This small molecule binds to this protein.
Small molecule (SMILES): OC[C@H]1O[C@H](O)[C@H](O)[C@@H](O)[C@H]1O

Sequence of chain 1.C:
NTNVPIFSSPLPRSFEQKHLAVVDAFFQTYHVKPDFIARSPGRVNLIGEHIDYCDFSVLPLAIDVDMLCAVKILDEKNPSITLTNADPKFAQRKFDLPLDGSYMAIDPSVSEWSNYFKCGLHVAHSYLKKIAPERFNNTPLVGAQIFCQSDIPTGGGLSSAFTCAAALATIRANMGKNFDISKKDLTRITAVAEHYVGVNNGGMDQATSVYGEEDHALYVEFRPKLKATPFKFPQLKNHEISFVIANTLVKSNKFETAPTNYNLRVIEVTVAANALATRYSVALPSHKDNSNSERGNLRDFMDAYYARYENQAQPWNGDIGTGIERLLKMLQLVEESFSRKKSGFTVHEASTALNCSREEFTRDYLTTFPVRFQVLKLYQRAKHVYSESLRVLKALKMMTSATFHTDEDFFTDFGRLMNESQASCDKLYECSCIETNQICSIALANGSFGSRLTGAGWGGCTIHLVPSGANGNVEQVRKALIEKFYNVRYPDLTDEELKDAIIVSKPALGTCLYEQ

Binding-site contacts:
Ligand atom O5 contacts residue ALA460 of chain 1.C at 3.4 Å (h-bond).
Ligand atom O1 contacts residue MG1 of chain 1.G at 4.1 Å.
Ligand atom O5 contacts residue GLY459 of chain 1.C at 3.8 Å.
Ligand atom C6 contacts residue GLY459 of chain 1.C at 3.8 Å.
Ligand atom C4 contacts residue ASP56 of chain 1.C at 3.3 Å.
Ligand atom O6 contacts residue HIS54 of chain 1.C at 2.7 Å (h-bond).
Ligand atom O1 contacts residue ATP1 of chain 1.I at 2.5 Å (h-bond).
Ligand atom O4 contacts residue TYR266 of chain 1.C at 2.6 Å (h-bond).
Ligand atom C1 contacts residue ALA460 of chain 1.C at 4.0 Å (hydrophobic).
Ligand atom C2 contacts residue TYR266 of chain 1.C at 3.2 Å (hydrophobic).
Ligand atom O5 contacts residue TYR266 of chain 1.C at 3.7 Å.
Ligand atom O2 contacts residue ASN205 of chain 1.C at 3.2 Å (h-bond).
Ligand atom C2 contacts residue ASN205 of chain 1.C at 3.6 Å.
Ligand atom O6 contacts residue GLU53 of chain 1.C at 2.5 Å (salt-bridge).
Ligand atom C3 contacts residue ASP56 of chain 1.C at 3.3 Å.
Ligand atom C2 contacts residue ASP209 of chain 1.C at 3.6 Å.
Ligand atom O2 contacts residue ATP1 of chain 1.I at 3.8 Å.
Ligand atom C3 contacts residue TYR266 of chain 1.C at 3.7 Å (hydrophobic).
Ligand atom C1 contacts residue TYR266 of chain 1.C at 3.3 Å (hydrophobic).
Ligand atom C6 contacts residue HIS54 of chain 1.C at 3.5 Å.
Ligand atom C5 contacts residue MET208 of chain 1.C at 3.7 Å (hydrophobic).
Ligand atom O1 contacts residue ALA460 of chain 1.C at 3.6 Å.
Ligand atom C5 contacts residue GLU53 of chain 1.C at 4.0 Å.
Ligand atom C6 contacts residue GLU53 of chain 1.C at 3.3 Å.
Ligand atom O4 contacts residue TYR57 of chain 1.C at 3.6 Å.
Ligand atom O4 contacts residue ASP56 of chain 1.C at 2.8 Å (salt-bridge).
Ligand atom C4 contacts residue TYR266 of chain 1.C at 3.7 Å (hydrophobic).
Ligand atom O6 contacts residue MET208 of chain 1.C at 3.6 Å.
Ligand atom C1 contacts residue ATP1 of chain 1.I at 3.8 Å.
Ligand atom O1 contacts residue LYS258 of chain 1.C at 3.4 Å (salt-bridge).
Ligand atom O1 contacts residue TYR266 of chain 1.C at 3.9 Å.
Ligand atom O6 contacts residue GLY52 of chain 1.C at 4.1 Å.
Ligand atom O2 contacts residue ASP209 of chain 1.C at 2.8 Å (salt-bridge).
Ligand atom O3 contacts residue TYR266 of chain 1.C at 3.6 Å.
Ligand atom C3 contacts residue ASP209 of chain 1.C at 3.6 Å.
Ligand atom O1 contacts residue ASP209 of chain 1.C at 4.0 Å.
Ligand atom O3 contacts residue GLY206 of chain 1.C at 3.0 Å (h-bond).
Ligand atom O3 contacts residue ASP56 of chain 1.C at 2.4 Å (salt-bridge).
Ligand atom O3 contacts residue ASN205 of chain 1.C at 3.8 Å.
Ligand atom C4 contacts residue MET208 of chain 1.C at 3.8 Å (hydrophobic).